Sequence of chain 1.G:
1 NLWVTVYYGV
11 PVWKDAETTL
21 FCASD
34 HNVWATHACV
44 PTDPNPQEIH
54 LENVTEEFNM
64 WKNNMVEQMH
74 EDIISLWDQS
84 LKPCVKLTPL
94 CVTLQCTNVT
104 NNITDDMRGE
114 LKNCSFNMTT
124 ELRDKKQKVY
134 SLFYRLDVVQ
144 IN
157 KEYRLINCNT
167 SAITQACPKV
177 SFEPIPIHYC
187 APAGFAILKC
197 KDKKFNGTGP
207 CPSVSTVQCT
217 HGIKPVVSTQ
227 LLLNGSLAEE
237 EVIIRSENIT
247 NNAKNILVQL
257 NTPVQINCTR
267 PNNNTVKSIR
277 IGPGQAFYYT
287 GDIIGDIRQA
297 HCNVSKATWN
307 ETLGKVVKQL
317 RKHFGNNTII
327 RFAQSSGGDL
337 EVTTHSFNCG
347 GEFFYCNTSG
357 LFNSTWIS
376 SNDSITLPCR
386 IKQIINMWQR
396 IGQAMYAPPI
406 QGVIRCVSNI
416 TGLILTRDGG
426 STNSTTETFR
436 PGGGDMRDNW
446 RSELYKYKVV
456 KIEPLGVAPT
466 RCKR

The small molecule below binds the protein below.
Small molecule (SMILES): CC(=O)N[C@@H]1[C@@H](O)[C@H](O)[C@@H](CO)O[C@H]1O

Binding-site contacts:
Ligand atom C8 contacts residue SER118 of chain 1.G at 3.4 Å.
Ligand atom O7 contacts residue GLN98 of chain 1.G at 4.2 Å.
Ligand atom O7 contacts residue THR96 of chain 1.G at 4.2 Å.
Ligand atom O7 contacts residue PHE119 of chain 1.G at 4.2 Å.
Ligand atom C2 contacts residue ASN120 of chain 1.G at 2.5 Å.
Ligand atom O7 contacts residue ASN120 of chain 1.G at 3.3 Å (h-bond).
Ligand atom C3 contacts residue ASN120 of chain 1.G at 3.9 Å.
Ligand atom N2 contacts residue ASN120 of chain 1.G at 3.0 Å (h-bond).
Ligand atom C8 contacts residue GLN98 of chain 1.G at 3.8 Å.
Ligand atom C4 contacts residue ASN120 of chain 1.G at 4.3 Å.
Ligand atom C7 contacts residue PHE119 of chain 1.G at 4.3 Å (hydrophobic).
Ligand atom C7 contacts residue ASN120 of chain 1.G at 3.4 Å.
Ligand atom C5 contacts residue ASN120 of chain 1.G at 3.8 Å.
Ligand atom C7 contacts residue GLN98 of chain 1.G at 4.2 Å.
Ligand atom C8 contacts residue LYS131 of chain 1.G at 4.3 Å.
Ligand atom C1 contacts residue ASN120 of chain 1.G at 1.5 Å.
Ligand atom C8 contacts residue PHE119 of chain 1.G at 3.7 Å (hydrophobic).
Ligand atom O5 contacts residue ASN120 of chain 1.G at 2.4 Å (h-bond).